Sequence of chain 1.A:
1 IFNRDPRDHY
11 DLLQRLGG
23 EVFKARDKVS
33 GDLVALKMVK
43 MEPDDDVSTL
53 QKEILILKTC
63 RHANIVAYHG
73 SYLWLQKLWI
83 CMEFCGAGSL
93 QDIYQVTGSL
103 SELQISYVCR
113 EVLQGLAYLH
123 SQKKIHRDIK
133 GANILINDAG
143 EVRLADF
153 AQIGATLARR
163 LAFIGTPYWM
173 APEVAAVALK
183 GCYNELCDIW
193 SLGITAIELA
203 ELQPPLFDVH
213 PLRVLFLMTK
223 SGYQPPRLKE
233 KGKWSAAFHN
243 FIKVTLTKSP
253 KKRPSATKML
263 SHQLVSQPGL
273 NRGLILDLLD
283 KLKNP

A small-molecule ligand and the protein it binds are described below.
Small molecule (SMILES): Cc1cccc(F)c1-c1cc2c(cnn2-c2ccc(N3CCN(C)CC3)cc2)cc1C#N

Binding-site contacts:
Ligand atom C3 contacts residue LEU137 of chain 1.A at 3.5 Å (hydrophobic).
Ligand atom C21 contacts residue GLY90 of chain 1.A at 3.8 Å.
Ligand atom C29 contacts residue LYS39 of chain 1.A at 3.8 Å.
Ligand atom C14 contacts residue GLY90 of chain 1.A at 3.4 Å.
Ligand atom C28 contacts residue GLY18 of chain 1.A at 3.9 Å.
Ligand atom N8 contacts residue CYS87 of chain 1.A at 3.2 Å (h-bond).
Ligand atom C9 contacts residue LEU137 of chain 1.A at 3.6 Å (hydrophobic).
Ligand atom C11 contacts residue PHE86 of chain 1.A at 3.8 Å (hydrophobic).
Ligand atom C2 contacts residue MET84 of chain 1.A at 3.8 Å (hydrophobic).
Ligand atom C14 contacts residue ASP94 of chain 1.A at 3.8 Å.
Ligand atom C12 contacts residue CYS87 of chain 1.A at 3.5 Å (hydrophobic).
Ligand atom C11 contacts residue CYS87 of chain 1.A at 3.2 Å (hydrophobic).
Ligand atom C13 contacts residue LEU16 of chain 1.A at 3.9 Å (hydrophobic).
Ligand atom C30 contacts residue VAL24 of chain 1.A at 3.5 Å (hydrophobic).
Ligand atom C13 contacts residue GLY90 of chain 1.A at 3.7 Å.
Ligand atom N24 contacts residue ASP148 of chain 1.A at 3.1 Å (salt-bridge).
Ligand atom C32 contacts residue ALA134 of chain 1.A at 3.5 Å (hydrophobic).
Ligand atom C23 contacts residue MET84 of chain 1.A at 3.3 Å (hydrophobic).
Ligand atom C3 contacts residue MET84 of chain 1.A at 3.7 Å (hydrophobic).
Ligand atom C9 contacts residue ALA37 of chain 1.A at 3.7 Å (hydrophobic).
Ligand atom C10 contacts residue LEU16 of chain 1.A at 3.9 Å (hydrophobic).
Ligand atom C12 contacts residue LEU16 of chain 1.A at 3.5 Å (hydrophobic).
Ligand atom C9 contacts residue CYS87 of chain 1.A at 3.8 Å (hydrophobic).
Ligand atom C11 contacts residue LEU16 of chain 1.A at 3.5 Å (hydrophobic).
Ligand atom C29 contacts residue GLY18 of chain 1.A at 3.9 Å.
Ligand atom C29 contacts residue VAL24 of chain 1.A at 3.8 Å (hydrophobic).
Ligand atom C30 contacts residue LYS39 of chain 1.A at 3.9 Å.
Ligand atom C15 contacts residue GLY90 of chain 1.A at 3.8 Å.
Ligand atom C10 contacts residue CYS87 of chain 1.A at 3.7 Å (hydrophobic).
Ligand atom C4 contacts residue LEU137 of chain 1.A at 3.3 Å (hydrophobic).
Ligand atom C5 contacts residue LEU137 of chain 1.A at 3.6 Å (hydrophobic).
Ligand atom N24 contacts residue LYS39 of chain 1.A at 4.0 Å.
Ligand atom C20 contacts residue GLY88 of chain 1.A at 3.9 Å.
Ligand atom F31 contacts residue VAL24 of chain 1.A at 3.1 Å.
Ligand atom C32 contacts residue LEU137 of chain 1.A at 3.9 Å (hydrophobic).
Ligand atom N8 contacts residue ALA37 of chain 1.A at 4.0 Å.
Ligand atom C21 contacts residue GLY88 of chain 1.A at 3.4 Å.
Ligand atom N24 contacts residue MET84 of chain 1.A at 3.4 Å.
Ligand atom C9 contacts residue GLU85 of chain 1.A at 3.4 Å.
Ligand atom F31 contacts residue LYS39 of chain 1.A at 3.3 Å.